Sequence of chain 1.J:
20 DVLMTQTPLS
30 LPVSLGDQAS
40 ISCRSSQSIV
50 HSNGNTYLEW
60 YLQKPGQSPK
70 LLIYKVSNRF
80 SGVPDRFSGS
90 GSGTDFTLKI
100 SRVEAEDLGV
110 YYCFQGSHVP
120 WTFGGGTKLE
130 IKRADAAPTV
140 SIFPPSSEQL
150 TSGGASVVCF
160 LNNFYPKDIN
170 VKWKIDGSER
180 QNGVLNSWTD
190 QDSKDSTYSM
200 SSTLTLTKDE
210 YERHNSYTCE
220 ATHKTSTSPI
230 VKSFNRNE

A small-molecule ligand and the protein it binds are described below.
Small molecule (SMILES): CC(=O)N[C@H]1[C@H](O[C@H]2[C@H](O)[C@@H](NC(C)=O)CO[C@@H]2CO)O[C@H](CO)[C@@H](O[C@@H]2O[C@H](CO)[C@@H](O)[C@H](O)[C@@H]2O)[C@@H]1O

Sequence of chain 1.K:
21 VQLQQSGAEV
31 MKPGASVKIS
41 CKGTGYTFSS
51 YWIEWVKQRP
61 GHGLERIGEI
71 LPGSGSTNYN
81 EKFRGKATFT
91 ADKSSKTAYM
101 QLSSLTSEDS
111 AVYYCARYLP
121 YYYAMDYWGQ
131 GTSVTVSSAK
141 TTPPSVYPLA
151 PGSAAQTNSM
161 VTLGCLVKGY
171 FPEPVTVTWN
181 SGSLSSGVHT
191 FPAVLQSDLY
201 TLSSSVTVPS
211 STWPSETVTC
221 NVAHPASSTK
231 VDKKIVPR

Sequence of chain 1.E:
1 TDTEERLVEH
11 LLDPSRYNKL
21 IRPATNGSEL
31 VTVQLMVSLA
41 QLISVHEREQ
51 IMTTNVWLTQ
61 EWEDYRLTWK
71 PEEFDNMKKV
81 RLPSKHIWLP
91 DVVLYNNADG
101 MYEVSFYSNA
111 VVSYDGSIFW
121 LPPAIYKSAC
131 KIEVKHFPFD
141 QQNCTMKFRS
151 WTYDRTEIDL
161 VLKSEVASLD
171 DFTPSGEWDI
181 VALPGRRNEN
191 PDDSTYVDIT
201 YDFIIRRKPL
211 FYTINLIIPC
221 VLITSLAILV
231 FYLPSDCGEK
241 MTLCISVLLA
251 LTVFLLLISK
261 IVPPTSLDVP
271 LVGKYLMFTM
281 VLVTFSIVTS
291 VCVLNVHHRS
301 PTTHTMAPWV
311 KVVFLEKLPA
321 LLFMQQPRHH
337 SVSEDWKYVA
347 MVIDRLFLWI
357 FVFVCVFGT

Binding-site contacts:
Ligand atom N2 contacts residue ASN143 of chain 1.E at 2.9 Å (h-bond).
Ligand atom C3 contacts residue TYR122 of chain 1.K at 3.7 Å (hydrophobic).
Ligand atom C3 contacts residue ASN143 of chain 1.E at 3.8 Å.
Ligand atom O6 contacts residue ASN54 of chain 1.J at 3.8 Å.
Ligand atom C1 contacts residue ASP202 of chain 1.E at 3.9 Å.
Ligand atom C2 contacts residue TYR122 of chain 1.K at 3.9 Å (hydrophobic).
Ligand atom O3 contacts residue TYR122 of chain 1.K at 4.2 Å.
Ligand atom C7 contacts residue ASN143 of chain 1.E at 3.3 Å.
Ligand atom C8 contacts residue TYR121 of chain 1.K at 3.9 Å (hydrophobic).
Ligand atom N2 contacts residue ARG186 of chain 1.E at 4.0 Å.
Ligand atom C5 contacts residue ASP202 of chain 1.E at 3.7 Å.
Ligand atom O3 contacts residue ARG186 of chain 1.E at 3.5 Å (salt-bridge).
Ligand atom O5 contacts residue ARG186 of chain 1.E at 4.1 Å.
Ligand atom C6 contacts residue ARG186 of chain 1.E at 3.9 Å.
Ligand atom C8 contacts residue TYR122 of chain 1.K at 4.2 Å (hydrophobic).
Ligand atom C2 contacts residue ASN143 of chain 1.E at 2.5 Å.
Ligand atom C8 contacts residue ILE204 of chain 1.E at 3.8 Å (hydrophobic).
Ligand atom O4 contacts residue ASP202 of chain 1.E at 4.2 Å.
Ligand atom C3 contacts residue ASP202 of chain 1.E at 3.8 Å.
Ligand atom C1 contacts residue ASN143 of chain 1.E at 1.4 Å.
Ligand atom C7 contacts residue ASN52 of chain 1.J at 3.9 Å.
Ligand atom O7 contacts residue ARG186 of chain 1.E at 3.2 Å (salt-bridge).
Ligand atom C7 contacts residue ILE204 of chain 1.E at 4.1 Å (hydrophobic).
Ligand atom O5 contacts residue ASN143 of chain 1.E at 2.3 Å (h-bond).
Ligand atom C7 contacts residue ARG186 of chain 1.E at 3.5 Å.
Ligand atom O6 contacts residue ARG186 of chain 1.E at 4.0 Å.
Ligand atom C7 contacts residue TYR122 of chain 1.K at 4.2 Å (hydrophobic).
Ligand atom C3 contacts residue ARG186 of chain 1.E at 4.2 Å.
Ligand atom N2 contacts residue TYR122 of chain 1.K at 3.2 Å (h-bond).
Ligand atom C2 contacts residue ARG186 of chain 1.E at 4.0 Å.
Ligand atom C5 contacts residue ASN143 of chain 1.E at 3.6 Å.
Ligand atom O3 contacts residue ASN52 of chain 1.J at 3.6 Å (h-bond).
Ligand atom C4 contacts residue ASP202 of chain 1.E at 4.1 Å.
Ligand atom N2 contacts residue ILE204 of chain 1.E at 4.0 Å.
Ligand atom O5 contacts residue ASP202 of chain 1.E at 4.2 Å.
Ligand atom C8 contacts residue ARG186 of chain 1.E at 4.2 Å.
Ligand atom O7 contacts residue ASN52 of chain 1.J at 3.4 Å.
Ligand atom C4 contacts residue ASN143 of chain 1.E at 4.2 Å.
Ligand atom O7 contacts residue ASN143 of chain 1.E at 3.2 Å (h-bond).
Ligand atom C6 contacts residue ASN54 of chain 1.J at 3.9 Å.